Binding-site contacts:
Ligand atom C contacts residue LEU73 of chain 10.B at 3.6 Å (hydrophobic).
Ligand atom C6 contacts residue LEU73 of chain 10.B at 4.0 Å (hydrophobic).
Ligand atom O contacts residue LEU73 of chain 10.B at 3.6 Å.
Ligand atom C5 contacts residue LEU73 of chain 10.B at 3.7 Å (hydrophobic).
Ligand atom C2 contacts residue LEU102 of chain 10.B at 3.6 Å (hydrophobic).
Ligand atom C14 contacts residue MET74 of chain 10.B at 3.6 Å (hydrophobic).
Ligand atom C6 contacts residue HIS138 of chain 9.B at 3.7 Å.
Ligand atom C7 contacts residue ASP72 of chain 10.B at 3.6 Å.
Ligand atom C3 contacts residue VAL135 of chain 9.B at 3.8 Å (hydrophobic).
Ligand atom C contacts residue ASN106 of chain 10.B at 3.2 Å.
Ligand atom C3 contacts residue LEU131 of chain 9.B at 3.8 Å (hydrophobic).
Ligand atom C2 contacts residue LEU131 of chain 9.B at 4.0 Å (hydrophobic).
Ligand atom C contacts residue MET74 of chain 10.B at 3.6 Å (hydrophobic).
Ligand atom N1 contacts residue MET74 of chain 10.B at 3.0 Å (h-bond).
Ligand atom C3 contacts residue LEU102 of chain 10.B at 3.6 Å (hydrophobic).
Ligand atom CL contacts residue PHE70 of chain 10.B at 3.9 Å.
Ligand atom C11 contacts residue ALA37 of chain 10.B at 3.9 Å (hydrophobic).
Ligand atom O contacts residue ASN106 of chain 10.B at 2.7 Å (h-bond).
Ligand atom C4 contacts residue MET74 of chain 10.B at 4.0 Å (hydrophobic).
Ligand atom C5 contacts residue GLU134 of chain 9.B at 3.9 Å.
Ligand atom CL contacts residue PRO8 of chain 10.B at 3.7 Å.
Ligand atom C13 contacts residue PHE70 of chain 10.B at 3.8 Å (hydrophobic).
Ligand atom C12 contacts residue ALA37 of chain 10.B at 3.7 Å (hydrophobic).
Ligand atom N1 contacts residue LEU73 of chain 10.B at 3.4 Å.
Ligand atom C3 contacts residue GLU134 of chain 9.B at 3.9 Å.
Ligand atom C4 contacts residue GLU134 of chain 9.B at 3.6 Å.
Ligand atom C14 contacts residue LEU73 of chain 10.B at 3.6 Å (hydrophobic).
Ligand atom O contacts residue MET74 of chain 10.B at 3.1 Å.
Ligand atom CL contacts residue GLY9 of chain 10.B at 3.3 Å.
Ligand atom C1 contacts residue LEU109 of chain 10.B at 3.6 Å (hydrophobic).
Ligand atom O contacts residue LEU109 of chain 10.B at 4.0 Å.
Ligand atom C1 contacts residue ASN106 of chain 10.B at 3.1 Å.
Ligand atom C5 contacts residue MET74 of chain 10.B at 4.0 Å (hydrophobic).
Ligand atom C11 contacts residue THR10 of chain 10.B at 4.0 Å.
Ligand atom C13 contacts residue ALA37 of chain 10.B at 3.9 Å (hydrophobic).
Ligand atom C2 contacts residue MET105 of chain 10.B at 3.6 Å (hydrophobic).
Ligand atom C1 contacts residue MET105 of chain 10.B at 4.0 Å (hydrophobic).
Ligand atom N contacts residue GLU134 of chain 9.B at 2.8 Å (salt-bridge).
Ligand atom O contacts residue ALA75 of chain 10.B at 3.0 Å (h-bond).
Ligand atom C2 contacts residue VAL135 of chain 9.B at 3.5 Å (hydrophobic).

Sequence of chain 10.B:
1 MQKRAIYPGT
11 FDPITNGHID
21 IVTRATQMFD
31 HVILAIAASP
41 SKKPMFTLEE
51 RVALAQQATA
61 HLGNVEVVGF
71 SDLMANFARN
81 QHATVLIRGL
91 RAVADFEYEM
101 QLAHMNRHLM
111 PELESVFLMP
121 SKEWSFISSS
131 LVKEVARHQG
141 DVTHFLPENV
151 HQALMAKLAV

A protein and the small-molecule ligand that binds it are described below.
Small molecule (SMILES): Oc1cccc2nc(CCc3cccc(Cl)c3)[nH]c12

Sequence of chain 9.B:
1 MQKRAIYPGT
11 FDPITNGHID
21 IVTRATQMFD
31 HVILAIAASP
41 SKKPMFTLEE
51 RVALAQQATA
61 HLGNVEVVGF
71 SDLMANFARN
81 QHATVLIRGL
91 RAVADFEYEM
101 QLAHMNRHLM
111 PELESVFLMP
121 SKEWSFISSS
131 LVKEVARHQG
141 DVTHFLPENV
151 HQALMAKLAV